Sequence of chain 2.C:
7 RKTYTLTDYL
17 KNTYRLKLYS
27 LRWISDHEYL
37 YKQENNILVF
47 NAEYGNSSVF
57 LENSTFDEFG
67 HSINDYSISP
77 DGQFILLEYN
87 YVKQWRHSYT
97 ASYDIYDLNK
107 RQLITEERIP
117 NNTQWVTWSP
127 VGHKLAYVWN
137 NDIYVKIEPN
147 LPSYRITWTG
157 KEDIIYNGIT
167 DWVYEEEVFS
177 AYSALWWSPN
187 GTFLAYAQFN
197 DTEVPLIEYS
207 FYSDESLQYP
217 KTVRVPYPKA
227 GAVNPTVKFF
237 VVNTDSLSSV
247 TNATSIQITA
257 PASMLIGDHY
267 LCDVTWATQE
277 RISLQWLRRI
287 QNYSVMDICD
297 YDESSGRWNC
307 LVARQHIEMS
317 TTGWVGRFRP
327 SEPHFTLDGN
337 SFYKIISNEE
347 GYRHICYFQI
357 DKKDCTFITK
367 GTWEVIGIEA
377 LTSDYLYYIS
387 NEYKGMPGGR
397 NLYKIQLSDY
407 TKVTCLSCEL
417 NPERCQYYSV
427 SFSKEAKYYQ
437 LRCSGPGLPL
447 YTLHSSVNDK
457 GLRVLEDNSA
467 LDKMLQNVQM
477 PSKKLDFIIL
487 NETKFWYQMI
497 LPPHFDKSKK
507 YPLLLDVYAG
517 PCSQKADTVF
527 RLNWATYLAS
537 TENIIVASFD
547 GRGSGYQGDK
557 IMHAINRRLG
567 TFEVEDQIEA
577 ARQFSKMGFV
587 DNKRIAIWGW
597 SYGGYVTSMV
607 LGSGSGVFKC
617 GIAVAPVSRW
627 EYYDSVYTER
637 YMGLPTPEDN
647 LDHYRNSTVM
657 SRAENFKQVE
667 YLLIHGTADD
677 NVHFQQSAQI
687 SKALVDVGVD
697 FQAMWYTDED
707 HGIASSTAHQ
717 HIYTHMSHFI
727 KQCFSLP

Binding-site contacts:
Ligand atom C3 contacts residue ASN117 of chain 2.C at 3.8 Å.
Ligand atom C2 contacts residue ASN117 of chain 2.C at 2.8 Å.
Ligand atom C5 contacts residue ASN117 of chain 2.C at 3.5 Å.
Ligand atom C8 contacts residue PRO116 of chain 2.C at 4.2 Å (hydrophobic).
Ligand atom O7 contacts residue ARG114 of chain 2.C at 4.4 Å.
Ligand atom C7 contacts residue ILE115 of chain 2.C at 4.4 Å (hydrophobic).
Ligand atom C4 contacts residue ASN117 of chain 2.C at 4.2 Å.
Ligand atom C8 contacts residue ARG114 of chain 2.C at 3.8 Å.
Ligand atom O7 contacts residue ASN117 of chain 2.C at 3.1 Å (h-bond).
Ligand atom C1 contacts residue ASN117 of chain 2.C at 1.5 Å.
Ligand atom O5 contacts residue ASN117 of chain 2.C at 2.4 Å (h-bond).
Ligand atom C8 contacts residue ASN117 of chain 2.C at 4.5 Å.
Ligand atom N2 contacts residue ASN117 of chain 2.C at 3.2 Å (h-bond).
Ligand atom C8 contacts residue ILE115 of chain 2.C at 3.2 Å (hydrophobic).
Ligand atom C7 contacts residue ASN117 of chain 2.C at 3.4 Å.

This protein binds this small molecule.
Small molecule (SMILES): CC(=O)N[C@@H]1[C@@H](O)[C@H](O)[C@@H](CO)O[C@H]1O